Binding-site contacts:
Ligand atom O2 contacts residue ASP445 of chain 1.A at 3.5 Å (salt-bridge).
Ligand atom O2 contacts residue ILE39 of chain 1.A at 3.6 Å.
Ligand atom O5 contacts residue TYR89 of chain 1.A at 3.8 Å.
Ligand atom O4 contacts residue ILE39 of chain 1.A at 3.5 Å.
Ligand atom C3 contacts residue ASN121 of chain 1.A at 3.6 Å.
Ligand atom O4 contacts residue ARG125 of chain 1.A at 3.1 Å (salt-bridge).
Ligand atom C2 contacts residue ASP38 of chain 1.A at 3.7 Å.
Ligand atom O2 contacts residue TYR262 of chain 1.A at 3.6 Å.
Ligand atom O2 contacts residue ASN737 of chain 1.A at 2.7 Å (h-bond).
Ligand atom C1 contacts residue ASN121 of chain 1.A at 3.8 Å.
Ligand atom O5 contacts residue ASN121 of chain 1.A at 3.1 Å (h-bond).
Ligand atom O6 contacts residue TYR181 of chain 1.A at 3.5 Å.
Ligand atom O5 contacts residue ASP445 of chain 1.A at 2.7 Å (salt-bridge).
Ligand atom O5 contacts residue ALA425 of chain 1.A at 3.5 Å.
Ligand atom O3 contacts residue ASN121 of chain 1.A at 2.6 Å (h-bond).
Ligand atom C5 contacts residue TYR181 of chain 1.A at 3.2 Å (hydrophobic).
Ligand atom C1 contacts residue ASP445 of chain 1.A at 3.8 Å.
Ligand atom O3 contacts residue ARG125 of chain 1.A at 3.6 Å.
Ligand atom O3 contacts residue ASP38 of chain 1.A at 3.8 Å.
Ligand atom C4 contacts residue TYR181 of chain 1.A at 3.3 Å (hydrophobic).
Ligand atom O1 contacts residue ASP445 of chain 1.A at 2.8 Å (salt-bridge).
Ligand atom O5 contacts residue TYR181 of chain 1.A at 3.1 Å.
Ligand atom C5 contacts residue ALA425 of chain 1.A at 3.7 Å (hydrophobic).
Ligand atom C2 contacts residue ASN737 of chain 1.A at 3.7 Å.
Ligand atom C3 contacts residue ASP38 of chain 1.A at 3.6 Å.
Ligand atom C5 contacts residue ASN121 of chain 1.A at 3.4 Å.
Ligand atom O4 contacts residue ASN121 of chain 1.A at 3.6 Å (h-bond).
Ligand atom O2 contacts residue PHE19 of chain 1.A at 3.7 Å.
Ligand atom O6 contacts residue ASP180 of chain 1.A at 2.6 Å (salt-bridge).
Ligand atom C4 contacts residue TYR89 of chain 1.A at 3.4 Å (hydrophobic).
Ligand atom C2 contacts residue TYR262 of chain 1.A at 3.6 Å (hydrophobic).
Ligand atom C2 contacts residue THR469 of chain 1.A at 3.8 Å.
Ligand atom O5 contacts residue GLY444 of chain 1.A at 3.5 Å.
Ligand atom O2 contacts residue ASP38 of chain 1.A at 2.7 Å (salt-bridge).
Ligand atom C1 contacts residue ASP445 of chain 1.A at 3.2 Å.
Ligand atom O3 contacts residue TYR262 of chain 1.A at 3.4 Å.
Ligand atom O2 contacts residue ARG125 of chain 1.A at 2.9 Å (salt-bridge).
Ligand atom C6 contacts residue TRP93 of chain 1.A at 3.8 Å (hydrophobic).
Ligand atom O3 contacts residue ASN737 of chain 1.A at 3.1 Å (h-bond).
Ligand atom O4 contacts residue TYR262 of chain 1.A at 2.7 Å (h-bond).

Sequence of chain 1.A:
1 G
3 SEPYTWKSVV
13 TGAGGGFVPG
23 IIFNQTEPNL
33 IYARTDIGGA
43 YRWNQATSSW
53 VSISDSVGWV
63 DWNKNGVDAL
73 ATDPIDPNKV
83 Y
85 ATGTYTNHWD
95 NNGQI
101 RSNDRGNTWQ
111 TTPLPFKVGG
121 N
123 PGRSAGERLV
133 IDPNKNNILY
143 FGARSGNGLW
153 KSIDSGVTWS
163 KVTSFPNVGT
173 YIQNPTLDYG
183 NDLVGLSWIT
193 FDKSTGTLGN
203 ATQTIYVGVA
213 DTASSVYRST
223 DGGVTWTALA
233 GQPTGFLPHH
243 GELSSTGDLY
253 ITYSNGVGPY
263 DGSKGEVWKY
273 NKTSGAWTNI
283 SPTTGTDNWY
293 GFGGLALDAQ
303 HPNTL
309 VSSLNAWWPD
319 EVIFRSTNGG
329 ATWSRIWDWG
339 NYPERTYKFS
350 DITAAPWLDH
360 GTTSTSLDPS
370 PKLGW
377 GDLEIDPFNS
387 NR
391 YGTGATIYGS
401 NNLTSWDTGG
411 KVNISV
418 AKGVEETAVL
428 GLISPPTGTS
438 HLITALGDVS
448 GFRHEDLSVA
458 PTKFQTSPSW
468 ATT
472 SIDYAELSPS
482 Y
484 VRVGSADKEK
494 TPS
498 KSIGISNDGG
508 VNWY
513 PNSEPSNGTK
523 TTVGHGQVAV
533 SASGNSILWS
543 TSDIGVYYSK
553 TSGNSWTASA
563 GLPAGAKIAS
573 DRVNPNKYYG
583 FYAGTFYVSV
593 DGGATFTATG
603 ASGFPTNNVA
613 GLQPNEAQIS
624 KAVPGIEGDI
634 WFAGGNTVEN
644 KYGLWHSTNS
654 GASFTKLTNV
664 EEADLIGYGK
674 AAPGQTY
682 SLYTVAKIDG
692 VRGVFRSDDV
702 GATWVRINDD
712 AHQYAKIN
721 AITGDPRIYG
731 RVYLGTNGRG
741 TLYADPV

A protein and the small-molecule ligand that binds it are described below.
Small molecule (SMILES): OC[C@H]1O[C@@H](O[C@H]2[C@@H](OC[C@H]3O[C@@H](O[C@H]4[C@H](O)[C@@H](O)[C@H](O)O[C@@H]4CO[C@H]4OC[C@@H](O)[C@H](O)[C@H]4O)[C@H](O)[C@@H](O)[C@@H]3O)OC[C@@H](O)[C@@H]2O)[C@H](O)[C@@H](O)[C@H]1O